Binding-site contacts:
Ligand atom C4 contacts residue NAG2 of chain 1.J at 4.1 Å.
Ligand atom N2 contacts residue ASN471 of chain 1.A at 3.0 Å (h-bond).
Ligand atom C8 contacts residue MET470 of chain 1.A at 4.0 Å (hydrophobic).
Ligand atom C2 contacts residue ASN471 of chain 1.A at 2.6 Å.
Ligand atom C8 contacts residue THR469 of chain 1.A at 3.4 Å.
Ligand atom C6 contacts residue NAG2 of chain 1.J at 4.4 Å.
Ligand atom O5 contacts residue ASN471 of chain 1.A at 2.4 Å (h-bond).
Ligand atom C7 contacts residue ASN471 of chain 1.A at 3.3 Å.
Ligand atom C4 contacts residue ASN471 of chain 1.A at 4.3 Å.
Ligand atom O4 contacts residue NAG2 of chain 1.J at 3.7 Å.
Ligand atom O7 contacts residue MET470 of chain 1.A at 3.4 Å.
Ligand atom C1 contacts residue ASN471 of chain 1.A at 1.5 Å.
Ligand atom O6 contacts residue NAG2 of chain 1.J at 4.2 Å.
Ligand atom C6 contacts residue NAG1 of chain 1.J at 4.3 Å.
Ligand atom O7 contacts residue ASN471 of chain 1.A at 3.0 Å (h-bond).
Ligand atom C3 contacts residue ASN471 of chain 1.A at 3.9 Å.
Ligand atom C7 contacts residue MET470 of chain 1.A at 4.3 Å (hydrophobic).
Ligand atom C8 contacts residue ASN471 of chain 1.A at 4.3 Å.
Ligand atom C5 contacts residue ASN471 of chain 1.A at 3.7 Å.
Ligand atom O6 contacts residue NAG1 of chain 1.J at 4.4 Å.

Sequence of chain 1.A:
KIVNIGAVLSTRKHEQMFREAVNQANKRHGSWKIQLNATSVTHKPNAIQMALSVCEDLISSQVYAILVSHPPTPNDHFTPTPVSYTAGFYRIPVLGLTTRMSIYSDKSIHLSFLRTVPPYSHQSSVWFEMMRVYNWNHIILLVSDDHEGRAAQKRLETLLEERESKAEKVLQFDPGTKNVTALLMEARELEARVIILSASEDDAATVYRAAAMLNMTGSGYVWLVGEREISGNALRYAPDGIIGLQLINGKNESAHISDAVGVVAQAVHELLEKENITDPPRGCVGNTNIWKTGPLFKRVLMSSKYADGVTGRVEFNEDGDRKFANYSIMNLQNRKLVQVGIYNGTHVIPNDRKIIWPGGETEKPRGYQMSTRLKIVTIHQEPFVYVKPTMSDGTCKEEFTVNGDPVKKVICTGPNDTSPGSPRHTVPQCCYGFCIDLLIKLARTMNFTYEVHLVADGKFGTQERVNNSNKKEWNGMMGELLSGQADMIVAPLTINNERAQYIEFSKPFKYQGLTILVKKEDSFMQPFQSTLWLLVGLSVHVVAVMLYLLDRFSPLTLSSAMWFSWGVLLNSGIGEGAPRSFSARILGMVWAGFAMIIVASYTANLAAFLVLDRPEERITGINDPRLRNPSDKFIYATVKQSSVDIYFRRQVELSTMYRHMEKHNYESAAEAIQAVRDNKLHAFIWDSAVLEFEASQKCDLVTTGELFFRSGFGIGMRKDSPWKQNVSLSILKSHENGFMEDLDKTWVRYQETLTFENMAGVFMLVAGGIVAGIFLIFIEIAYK

This protein binds this small molecule.
Small molecule (SMILES): CC(=O)N[C@H]1[C@H](O[C@H]2[C@H](O)[C@@H](NC(C)=O)CO[C@@H]2CO)O[C@H](CO)[C@@H](O)[C@@H]1O